Sequence of chain 2.B:
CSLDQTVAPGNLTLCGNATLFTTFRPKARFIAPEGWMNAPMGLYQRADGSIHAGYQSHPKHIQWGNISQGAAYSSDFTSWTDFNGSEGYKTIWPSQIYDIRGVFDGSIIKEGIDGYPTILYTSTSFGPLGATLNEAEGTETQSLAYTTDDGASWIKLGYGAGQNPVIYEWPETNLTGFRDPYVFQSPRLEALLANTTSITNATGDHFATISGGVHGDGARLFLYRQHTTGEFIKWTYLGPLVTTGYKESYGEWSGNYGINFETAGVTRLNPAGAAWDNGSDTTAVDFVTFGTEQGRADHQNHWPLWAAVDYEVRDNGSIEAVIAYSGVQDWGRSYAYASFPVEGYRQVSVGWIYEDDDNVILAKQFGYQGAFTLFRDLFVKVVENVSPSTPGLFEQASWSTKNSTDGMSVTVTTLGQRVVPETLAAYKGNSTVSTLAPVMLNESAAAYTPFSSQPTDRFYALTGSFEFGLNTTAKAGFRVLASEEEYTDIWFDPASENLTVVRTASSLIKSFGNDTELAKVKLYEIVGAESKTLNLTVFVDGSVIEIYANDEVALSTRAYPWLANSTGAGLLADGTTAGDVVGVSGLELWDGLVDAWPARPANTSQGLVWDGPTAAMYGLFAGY

Binding-site contacts:
Ligand atom O5 contacts residue ASN52 of chain 2.B at 2.3 Å (h-bond).
Ligand atom N2 contacts residue ASN52 of chain 2.B at 3.0 Å (h-bond).
Ligand atom O6 contacts residue LEU55 of chain 2.B at 3.5 Å.
Ligand atom C2 contacts residue ASN52 of chain 2.B at 2.4 Å.
Ligand atom O5 contacts residue THR54 of chain 2.B at 3.1 Å (h-bond).
Ligand atom C3 contacts residue ASN52 of chain 2.B at 3.8 Å.
Ligand atom C6 contacts residue LEU55 of chain 2.B at 3.8 Å (hydrophobic).
Ligand atom O5 contacts residue LEU55 of chain 2.B at 3.7 Å.
Ligand atom C1 contacts residue ASN52 of chain 2.B at 1.4 Å.
Ligand atom C1 contacts residue THR54 of chain 2.B at 3.3 Å.
Ligand atom C7 contacts residue ASN52 of chain 2.B at 3.4 Å.
Ligand atom C5 contacts residue THR54 of chain 2.B at 3.3 Å.
Ligand atom C5 contacts residue ASN52 of chain 2.B at 3.6 Å.
Ligand atom O7 contacts residue ASN52 of chain 2.B at 3.5 Å (h-bond).
Ligand atom C6 contacts residue THR54 of chain 2.B at 3.7 Å.
Ligand atom O6 contacts residue THR54 of chain 2.B at 2.9 Å (h-bond).
Ligand atom C4 contacts residue ASN52 of chain 2.B at 4.2 Å.
Ligand atom C5 contacts residue LEU55 of chain 2.B at 4.4 Å (hydrophobic).

The small molecule below binds the protein below.
Small molecule (SMILES): CC(=O)N[C@@H]1[C@@H](O)[C@H](O)[C@@H](CO)O[C@H]1O